Binding-site contacts:
Ligand atom OP1 contacts residue LYS57 of chain 58.C at 2.9 Å.
Ligand atom O5' contacts residue LYS57 of chain 58.C at 2.8 Å (salt-bridge).
Ligand atom OP2 contacts residue LYS57 of chain 58.C at 3.5 Å (salt-bridge).
Ligand atom N7 contacts residue THR45 of chain 32.C at 2.7 Å (h-bond).
Ligand atom C5' contacts residue LYS57 of chain 58.C at 3.8 Å.
Ligand atom OP2 contacts residue SER51 of chain 58.C at 3.3 Å (h-bond).
Ligand atom C6 contacts residue THR59 of chain 32.C at 3.5 Å.
Ligand atom OP2 contacts residue LYS43 of chain 32.C at 2.7 Å (salt-bridge).
Ligand atom C5' contacts residue ARG49 of chain 58.C at 2.6 Å.
Ligand atom OP1 contacts residue ASN55 of chain 58.C at 3.0 Å (h-bond).
Ligand atom N7 contacts residue TYR85 of chain 32.C at 3.8 Å.
Ligand atom O5' contacts residue LYS89 of chain 58.C at 3.2 Å (salt-bridge).
Ligand atom N6 contacts residue THR45 of chain 32.C at 2.8 Å (h-bond).
Ligand atom OP1 contacts residue ASN55 of chain 58.C at 3.2 Å.
Ligand atom C8 contacts residue LYS61 of chain 32.C at 3.6 Å.
Ligand atom P contacts residue LYS57 of chain 58.C at 3.1 Å.
Ligand atom P contacts residue ARG49 of chain 58.C at 3.7 Å.
Ligand atom C2 contacts residue SER47 of chain 32.C at 3.2 Å.
Ligand atom N6 contacts residue CYS46 of chain 32.C at 3.6 Å (h-bond).
Ligand atom OP1 contacts residue ARG49 of chain 58.C at 2.6 Å (salt-bridge).
Ligand atom P contacts residue SER51 of chain 58.C at 3.2 Å.
Ligand atom O4' contacts residue LYS61 of chain 32.C at 3.7 Å.
Ligand atom N1 contacts residue THR59 of chain 32.C at 3.4 Å.
Ligand atom OP1 contacts residue SER51 of chain 58.C at 2.7 Å (h-bond).
Ligand atom N1 contacts residue SER47 of chain 32.C at 2.7 Å (h-bond).
Ligand atom OP1 contacts residue LYS89 of chain 58.C at 3.5 Å (salt-bridge).
Ligand atom N6 contacts residue THR59 of chain 32.C at 2.7 Å (h-bond).
Ligand atom O3' contacts residue ARG49 of chain 58.C at 3.6 Å (salt-bridge).
Ligand atom OP2 contacts residue LYS89 of chain 58.C at 3.5 Å (salt-bridge).
Ligand atom C4' contacts residue ARG49 of chain 58.C at 3.6 Å.
Ligand atom C5 contacts residue THR45 of chain 32.C at 3.4 Å.
Ligand atom OP2 contacts residue THR91 of chain 58.C at 3.7 Å.
Ligand atom O5' contacts residue ARG49 of chain 58.C at 3.6 Å (salt-bridge).
Ligand atom N7 contacts residue LYS61 of chain 32.C at 3.4 Å.
Ligand atom OP1 contacts residue SER52 of chain 58.C at 3.1 Å.
Ligand atom N9 contacts residue LYS61 of chain 32.C at 3.8 Å.
Ligand atom O3' contacts residue SER51 of chain 58.C at 3.3 Å (h-bond).
Ligand atom OP2 contacts residue TYR85 of chain 32.C at 2.6 Å (h-bond).
Ligand atom C6 contacts residue THR45 of chain 32.C at 3.4 Å.
Ligand atom OP2 contacts residue LYS57 of chain 58.C at 3.0 Å (salt-bridge).

Sequence of chain 32.C:
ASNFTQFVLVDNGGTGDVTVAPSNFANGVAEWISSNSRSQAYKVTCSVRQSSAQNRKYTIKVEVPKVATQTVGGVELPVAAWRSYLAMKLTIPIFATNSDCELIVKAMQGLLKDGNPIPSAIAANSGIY

Sequence of chain 58.C:
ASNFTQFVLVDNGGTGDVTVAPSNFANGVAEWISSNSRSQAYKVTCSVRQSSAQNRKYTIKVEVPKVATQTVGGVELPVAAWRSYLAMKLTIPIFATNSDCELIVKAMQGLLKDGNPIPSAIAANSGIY

A protein and the small-molecule ligand that binds it are described below.
Small molecule (SMILES): Nc1ccn([C@@H]2O[C@H](CO[P](=O)(O)O[C@H]3[C@@H](O)[C@H](n4cnc5c(N)ncnc54)O[C@@H]3CO[P](=O)(O)O[C@H]3[C@@H](O)[C@H](n4cnc5c(=O)nc(N)[nH]c54)O[C@@H]3CO[P](=O)(O)O[C@H]3[C@@H](O)[C@H](n4cnc5c(N)ncnc54)O[C@@H]3CO[P](=O)(O)O[C@H]3[C@@H](O)[C@H](n4cnc5c(N)ncnc54)O[C@@H]3CO[P](=O)(O)O[C@H]3[C@@H](O)[C@H](n4ccc(=O)[nH]c4=O)O[C@@H]3CO[P](=O)(O)O[C@H]3[C@@H](O)[C@H](n4ccc(N)nc4=O)O[C@@H]3CO[P](=O)(O)O[C@H]3[C@@H](O)[C@H](n4ccc(=O)[nH]c4=O)O[C@@H]3CO[P](=O)(O)O[C@H]3[C@@H](O)[C@H](n4cnc5c(=O)nc(N)[nH]c54)O[C@@H]3CO)[C@@H](O)[C@H]2O)c(=O)n1